Sequence of chain 1.A:
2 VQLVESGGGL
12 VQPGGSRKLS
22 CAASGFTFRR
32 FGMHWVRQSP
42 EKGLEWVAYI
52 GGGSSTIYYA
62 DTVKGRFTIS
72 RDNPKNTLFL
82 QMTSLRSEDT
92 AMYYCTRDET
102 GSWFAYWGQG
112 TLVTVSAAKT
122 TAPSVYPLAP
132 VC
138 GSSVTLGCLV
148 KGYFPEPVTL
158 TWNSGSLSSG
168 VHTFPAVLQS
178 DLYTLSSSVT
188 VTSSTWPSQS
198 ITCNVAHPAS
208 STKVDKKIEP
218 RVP

This small molecule binds to this protein.
Small molecule (SMILES): CC(=O)N[C@H]1[C@@H](O[C@@H]2[C@@H](O[C@@H]3[C@H](O)[C@@H](O[C@H]4[C@@H]([C@H](O)CO)O[C@@](O)(C(=O)O)C[C@H]4O)O[C@H]([C@@H](O)CO)[C@H]3O[C@@H]3O[C@H](CO)[C@@H](O)[C@H](O)[C@H]3O)O[C@H]([C@@H](O)CO)[C@@H](O)[C@@H]2O)O[C@H](CO)[C@@H](O)[C@@H]1O

Binding-site contacts:
Ligand atom O7 contacts residue THR101 of chain 1.A at 3.1 Å.
Ligand atom C5 contacts residue SO41 of chain 1.G at 3.9 Å.
Ligand atom C4 contacts residue GLY102 of chain 1.A at 3.9 Å.
Ligand atom O4 contacts residue GLY102 of chain 1.A at 2.8 Å (h-bond).
Ligand atom C6 contacts residue SO41 of chain 1.G at 3.8 Å.
Ligand atom O3 contacts residue GLY102 of chain 1.A at 3.5 Å (h-bond).
Ligand atom C3 contacts residue GLY33 of chain 1.A at 3.7 Å.
Ligand atom O2 contacts residue ASP99 of chain 1.A at 3.6 Å (salt-bridge).
Ligand atom O4 contacts residue GLY33 of chain 1.A at 3.0 Å (h-bond).
Ligand atom C7 contacts residue THR101 of chain 1.A at 3.4 Å.
Ligand atom O7 contacts residue TRP90 of chain 1.B at 3.8 Å.
Ligand atom C7 contacts residue GLU100 of chain 1.A at 3.8 Å.
Ligand atom C6 contacts residue TYR50 of chain 1.A at 3.6 Å (hydrophobic).
Ligand atom O3 contacts residue SER103 of chain 1.A at 2.9 Å (h-bond).
Ligand atom O6 contacts residue PHE32 of chain 1.A at 3.4 Å.
Ligand atom O3 contacts residue TRP90 of chain 1.B at 3.9 Å.
Ligand atom N2 contacts residue SER103 of chain 1.A at 3.3 Å (h-bond).
Ligand atom C7 contacts residue TYR50 of chain 1.A at 3.7 Å (hydrophobic).
Ligand atom O6 contacts residue THR57 of chain 1.A at 3.5 Å.
Ligand atom O4 contacts residue THR101 of chain 1.A at 3.2 Å.
Ligand atom C7 contacts residue ASP99 of chain 1.A at 3.5 Å.
Ligand atom O3 contacts residue ASP99 of chain 1.A at 3.0 Å (salt-bridge).
Ligand atom O4 contacts residue PHE32 of chain 1.A at 3.5 Å.
Ligand atom O3 contacts residue GLY33 of chain 1.A at 3.3 Å (h-bond).
Ligand atom O3 contacts residue TYR50 of chain 1.A at 2.7 Å (h-bond).
Ligand atom N2 contacts residue ASP99 of chain 1.A at 2.9 Å (salt-bridge).
Ligand atom C8 contacts residue SER103 of chain 1.A at 3.6 Å.
Ligand atom C3 contacts residue TYR50 of chain 1.A at 3.7 Å (hydrophobic).
Ligand atom C8 contacts residue TYR50 of chain 1.A at 3.2 Å (hydrophobic).
Ligand atom C4 contacts residue ASP99 of chain 1.A at 3.5 Å.
Ligand atom O4 contacts residue ASP99 of chain 1.A at 2.6 Å (salt-bridge).
Ligand atom C7 contacts residue SER103 of chain 1.A at 3.7 Å.
Ligand atom C2 contacts residue TYR50 of chain 1.A at 3.8 Å (hydrophobic).
Ligand atom O6 contacts residue TYR50 of chain 1.A at 3.7 Å.
Ligand atom C8 contacts residue ASP99 of chain 1.A at 3.4 Å.
Ligand atom O2 contacts residue ARG31 of chain 1.A at 3.8 Å.
Ligand atom C2 contacts residue ARG31 of chain 1.A at 3.9 Å.
Ligand atom C8 contacts residue TRP90 of chain 1.B at 3.9 Å (hydrophobic).
Ligand atom C2 contacts residue ASP99 of chain 1.A at 3.8 Å.
Ligand atom C3 contacts residue SER103 of chain 1.A at 3.8 Å.

Sequence of chain 1.B:
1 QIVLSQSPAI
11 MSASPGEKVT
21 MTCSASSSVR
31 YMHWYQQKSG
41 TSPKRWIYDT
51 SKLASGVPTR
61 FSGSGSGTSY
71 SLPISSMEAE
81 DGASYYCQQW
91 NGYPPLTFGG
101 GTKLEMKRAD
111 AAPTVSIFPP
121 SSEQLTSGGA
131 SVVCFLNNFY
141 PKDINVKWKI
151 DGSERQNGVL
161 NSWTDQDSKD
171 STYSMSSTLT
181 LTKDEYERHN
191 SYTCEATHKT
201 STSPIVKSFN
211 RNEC